Sequence of chain 1.A:
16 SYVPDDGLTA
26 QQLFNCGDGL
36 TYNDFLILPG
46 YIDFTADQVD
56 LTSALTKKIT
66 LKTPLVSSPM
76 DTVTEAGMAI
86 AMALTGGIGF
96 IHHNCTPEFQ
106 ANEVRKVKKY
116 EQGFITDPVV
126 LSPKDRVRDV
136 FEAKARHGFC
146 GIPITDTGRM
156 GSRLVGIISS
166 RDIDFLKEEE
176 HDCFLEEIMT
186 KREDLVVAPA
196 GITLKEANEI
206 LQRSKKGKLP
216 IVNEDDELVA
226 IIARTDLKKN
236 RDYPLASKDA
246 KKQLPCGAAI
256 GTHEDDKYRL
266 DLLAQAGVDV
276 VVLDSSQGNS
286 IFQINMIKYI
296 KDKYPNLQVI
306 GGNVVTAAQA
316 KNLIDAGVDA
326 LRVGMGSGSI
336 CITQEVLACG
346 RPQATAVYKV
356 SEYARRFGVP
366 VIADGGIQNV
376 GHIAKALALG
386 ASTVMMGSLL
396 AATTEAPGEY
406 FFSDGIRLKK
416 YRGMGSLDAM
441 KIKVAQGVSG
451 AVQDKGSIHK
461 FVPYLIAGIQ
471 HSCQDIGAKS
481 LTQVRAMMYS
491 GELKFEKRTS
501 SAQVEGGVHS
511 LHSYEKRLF

Binding-site contacts:
Ligand atom C4 contacts residue NAD1 of chain 1.M at 3.7 Å.
Ligand atom O2' contacts residue ASP369 of chain 1.A at 2.2 Å (salt-bridge).
Ligand atom C4' contacts residue ASP369 of chain 1.A at 3.6 Å.
Ligand atom O3P contacts residue SER334 of chain 1.A at 2.6 Å (h-bond).
Ligand atom C3' contacts residue SER73 of chain 1.A at 3.3 Å.
Ligand atom O2P contacts residue SER393 of chain 1.A at 3.6 Å (h-bond).
Ligand atom O3' contacts residue ARG327 of chain 1.A at 3.6 Å.
Ligand atom C2' contacts residue ARG327 of chain 1.A at 3.3 Å.
Ligand atom O2' contacts residue ARG327 of chain 1.A at 2.8 Å (salt-bridge).
Ligand atom O1P contacts residue TYR416 of chain 1.A at 2.7 Å (h-bond).
Ligand atom N1 contacts residue CYS336 of chain 1.A at 2.9 Å (h-bond).
Ligand atom N1 contacts residue GLN446 of chain 1.A at 2.6 Å (h-bond).
Ligand atom O1P contacts residue SER334 of chain 1.A at 3.5 Å (h-bond).
Ligand atom C6 contacts residue GLN446 of chain 1.A at 3.6 Å.
Ligand atom N3 contacts residue NAD1 of chain 1.M at 3.7 Å.
Ligand atom O3P contacts residue GLY371 of chain 1.A at 3.4 Å (h-bond).
Ligand atom O3' contacts residue SER73 of chain 1.A at 2.8 Å (h-bond).
Ligand atom N3 contacts residue CYS336 of chain 1.A at 2.6 Å (h-bond).
Ligand atom O5' contacts residue GLY370 of chain 1.A at 3.3 Å.
Ligand atom O2P contacts residue GLY392 of chain 1.A at 3.1 Å (h-bond).
Ligand atom N1 contacts residue GLY447 of chain 1.A at 3.6 Å.
Ligand atom O1P contacts residue SER393 of chain 1.A at 3.4 Å (h-bond).
Ligand atom C3' contacts residue ASP369 of chain 1.A at 3.4 Å.
Ligand atom C5 contacts residue NAD1 of chain 1.M at 3.8 Å.
Ligand atom C6 contacts residue GLY420 of chain 1.A at 3.7 Å.
Ligand atom C2 contacts residue CYS336 of chain 1.A at 1.8 Å (hydrophobic).
Ligand atom C1' contacts residue NAD1 of chain 1.M at 3.7 Å.
Ligand atom C8 contacts residue MET75 of chain 1.A at 3.5 Å (hydrophobic).
Ligand atom O6 contacts residue GLY420 of chain 1.A at 2.8 Å (h-bond).
Ligand atom N7 contacts residue MET419 of chain 1.A at 3.2 Å (h-bond).
Ligand atom C5 contacts residue ILE335 of chain 1.A at 3.5 Å (hydrophobic).
Ligand atom O6 contacts residue GLY447 of chain 1.A at 3.3 Å.
Ligand atom O3P contacts residue GLY333 of chain 1.A at 3.3 Å.
Ligand atom O6 contacts residue MET419 of chain 1.A at 3.4 Å (h-bond).
Ligand atom O1P contacts residue GLY392 of chain 1.A at 3.8 Å.
Ligand atom C2' contacts residue ASP369 of chain 1.A at 3.6 Å.
Ligand atom O6 contacts residue GLY418 of chain 1.A at 3.5 Å.
Ligand atom O3' contacts residue ASP369 of chain 1.A at 2.4 Å (salt-bridge).
Ligand atom C6 contacts residue ILE335 of chain 1.A at 3.7 Å (hydrophobic).
Ligand atom C2 contacts residue GLN446 of chain 1.A at 3.4 Å.

A small-molecule ligand and the protein it binds are described below.
Small molecule (SMILES): O=c1[nH]cnc2c1ncn2[C@@H]1O[C@H](COP(=O)(O)O)[C@@H](O)[C@H]1O